Sequence of chain 2.F:
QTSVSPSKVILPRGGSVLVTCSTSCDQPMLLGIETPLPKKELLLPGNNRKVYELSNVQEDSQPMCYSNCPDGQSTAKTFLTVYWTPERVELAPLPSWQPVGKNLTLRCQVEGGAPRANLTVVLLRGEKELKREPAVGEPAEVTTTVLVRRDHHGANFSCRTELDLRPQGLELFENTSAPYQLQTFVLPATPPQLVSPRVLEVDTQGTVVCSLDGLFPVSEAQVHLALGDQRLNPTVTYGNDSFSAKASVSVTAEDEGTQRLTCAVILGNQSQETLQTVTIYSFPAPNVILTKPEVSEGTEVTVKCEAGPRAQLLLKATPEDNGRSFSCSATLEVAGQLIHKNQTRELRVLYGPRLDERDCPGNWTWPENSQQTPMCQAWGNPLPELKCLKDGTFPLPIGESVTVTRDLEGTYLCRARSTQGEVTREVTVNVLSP

A protein and the small-molecule ligand that binds it are described below.
Small molecule (SMILES): CC(=O)N[C@@H]1[C@@H](O)[C@H](O)[C@@H](CO)O[C@H]1O

Binding-site contacts:
Ligand atom C1 contacts residue GLU174 of chain 2.F at 4.1 Å.
Ligand atom O5 contacts residue GLU174 of chain 2.F at 3.5 Å (salt-bridge).
Ligand atom C1 contacts residue THR85 of chain 2.F at 3.8 Å.
Ligand atom C5 contacts residue ASN175 of chain 2.F at 3.6 Å.
Ligand atom C5 contacts residue NAG1 of chain 2.K at 3.8 Å.
Ligand atom C6 contacts residue NAG1 of chain 2.K at 4.2 Å.
Ligand atom C2 contacts residue ASN175 of chain 2.F at 2.4 Å.
Ligand atom N2 contacts residue PRO86 of chain 2.F at 3.9 Å.
Ligand atom C1 contacts residue ASN175 of chain 2.F at 1.4 Å.
Ligand atom C3 contacts residue THR85 of chain 2.F at 4.3 Å.
Ligand atom O3 contacts residue NAG1 of chain 2.K at 3.9 Å.
Ligand atom C4 contacts residue ASN175 of chain 2.F at 4.2 Å.
Ligand atom N2 contacts residue THR85 of chain 2.F at 4.5 Å.
Ligand atom C8 contacts residue ARG88 of chain 2.F at 4.3 Å.
Ligand atom C5 contacts residue THR85 of chain 2.F at 4.0 Å.
Ligand atom O6 contacts residue THR85 of chain 2.F at 4.4 Å.
Ligand atom C7 contacts residue ASN175 of chain 2.F at 3.4 Å.
Ligand atom C3 contacts residue NAG1 of chain 2.K at 3.7 Å.
Ligand atom C8 contacts residue GLU87 of chain 2.F at 3.6 Å.
Ligand atom C8 contacts residue ASN175 of chain 2.F at 4.5 Å.
Ligand atom O6 contacts residue GLU174 of chain 2.F at 3.8 Å.
Ligand atom C8 contacts residue PRO86 of chain 2.F at 3.6 Å (hydrophobic).
Ligand atom O5 contacts residue THR85 of chain 2.F at 4.3 Å.
Ligand atom O4 contacts residue NAG1 of chain 2.K at 2.3 Å (h-bond).
Ligand atom C4 contacts residue NAG1 of chain 2.K at 3.5 Å.
Ligand atom C3 contacts residue ASN175 of chain 2.F at 3.8 Å.
Ligand atom N2 contacts residue ASN175 of chain 2.F at 2.9 Å (h-bond).
Ligand atom O7 contacts residue ASN175 of chain 2.F at 3.5 Å (h-bond).
Ligand atom O6 contacts residue PHE173 of chain 2.F at 4.0 Å.
Ligand atom O5 contacts residue ASN175 of chain 2.F at 2.4 Å (h-bond).
Ligand atom C2 contacts residue THR85 of chain 2.F at 4.5 Å.
Ligand atom C7 contacts residue PRO86 of chain 2.F at 4.3 Å (hydrophobic).